Sequence of chain 1.D:
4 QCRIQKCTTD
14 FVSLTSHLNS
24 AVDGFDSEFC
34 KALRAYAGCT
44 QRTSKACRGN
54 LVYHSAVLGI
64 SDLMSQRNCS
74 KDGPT

A small-molecule ligand and the protein it binds are described below.
Small molecule (SMILES): CC(=O)N[C@@H]1[C@@H](O)[C@H](O)[C@@H](CO)O[C@H]1O

Binding-site contacts:
Ligand atom C8 contacts residue ASN71 of chain 1.D at 4.3 Å.
Ligand atom C5 contacts residue ASN71 of chain 1.D at 3.6 Å.
Ligand atom C2 contacts residue ASN71 of chain 1.D at 2.4 Å.
Ligand atom C7 contacts residue ARG70 of chain 1.D at 3.8 Å.
Ligand atom C8 contacts residue GLN69 of chain 1.D at 4.2 Å.
Ligand atom O7 contacts residue ASN71 of chain 1.D at 2.9 Å (h-bond).
Ligand atom C8 contacts residue ASP29 of chain 1.D at 3.5 Å.
Ligand atom O7 contacts residue ASP29 of chain 1.D at 4.3 Å.
Ligand atom C1 contacts residue GLN69 of chain 1.D at 4.0 Å.
Ligand atom C3 contacts residue ASN71 of chain 1.D at 3.8 Å.
Ligand atom N2 contacts residue GLN69 of chain 1.D at 3.7 Å.
Ligand atom O5 contacts residue ASN71 of chain 1.D at 2.3 Å (h-bond).
Ligand atom C1 contacts residue ASN71 of chain 1.D at 1.4 Å.
Ligand atom C7 contacts residue ASN71 of chain 1.D at 3.1 Å.
Ligand atom C4 contacts residue ASN71 of chain 1.D at 4.2 Å.
Ligand atom C7 contacts residue ASP29 of chain 1.D at 4.5 Å.
Ligand atom C7 contacts residue GLN69 of chain 1.D at 4.2 Å.
Ligand atom C2 contacts residue GLN69 of chain 1.D at 4.4 Å.
Ligand atom C8 contacts residue ARG70 of chain 1.D at 3.7 Å.
Ligand atom N2 contacts residue ASN71 of chain 1.D at 2.9 Å (h-bond).
Ligand atom O7 contacts residue ARG70 of chain 1.D at 3.7 Å.